Sequence of chain 1.B:
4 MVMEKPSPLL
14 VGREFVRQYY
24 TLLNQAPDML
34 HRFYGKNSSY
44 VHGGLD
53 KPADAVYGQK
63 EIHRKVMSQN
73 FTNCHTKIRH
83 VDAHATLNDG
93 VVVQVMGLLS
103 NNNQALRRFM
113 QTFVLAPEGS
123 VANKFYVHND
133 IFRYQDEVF

This protein binds this small molecule.
Small molecule (SMILES): N[C@@H](CO)C(=O)NCC(=O)N[C@@H](Cc1ccccc1)C(=O)N[C@@H](CO)C(=O)N[C@H](C=O)Cc1ccccc1

Binding-site contacts:
Ligand atom CA contacts residue GLU120 of chain 1.B at 4.0 Å.
Ligand atom CE1 contacts residue PHE18 of chain 1.B at 4.0 Å (hydrophobic).
Ligand atom CD2 contacts residue GLU17 of chain 1.B at 3.5 Å.
Ligand atom CG contacts residue GLN21 of chain 1.B at 3.8 Å.
Ligand atom CD2 contacts residue PHE18 of chain 1.B at 4.0 Å (hydrophobic).
Ligand atom CD1 contacts residue GLN21 of chain 1.B at 3.3 Å.
Ligand atom N contacts residue TYR128 of chain 1.B at 4.0 Å.
Ligand atom CA contacts residue TYR128 of chain 1.B at 3.7 Å (hydrophobic).
Ligand atom CA contacts residue ARG35 of chain 1.B at 3.5 Å.
Ligand atom CE1 contacts residue PRO9 of chain 1.B at 3.5 Å (hydrophobic).
Ligand atom CB contacts residue LYS126 of chain 1.B at 3.7 Å.
Ligand atom C contacts residue ARG35 of chain 1.B at 4.0 Å.
Ligand atom CZ contacts residue PRO9 of chain 1.B at 3.8 Å (hydrophobic).
Ligand atom CB contacts residue PHE36 of chain 1.B at 3.5 Å (hydrophobic).
Ligand atom O contacts residue GLN21 of chain 1.B at 3.6 Å.
Ligand atom N contacts residue ARG35 of chain 1.B at 3.7 Å.
Ligand atom CD1 contacts residue VAL14 of chain 1.B at 4.0 Å (hydrophobic).
Ligand atom CE2 contacts residue PHE127 of chain 1.B at 3.8 Å (hydrophobic).
Ligand atom CD2 contacts residue PHE127 of chain 1.B at 3.3 Å (hydrophobic).
Ligand atom OG contacts residue LYS126 of chain 1.B at 3.5 Å.
Ligand atom O contacts residue PHE127 of chain 1.B at 4.0 Å.
Ligand atom O contacts residue TYR128 of chain 1.B at 3.3 Å.
Ligand atom C contacts residue TYR128 of chain 1.B at 3.8 Å (hydrophobic).
Ligand atom N contacts residue GLN61 of chain 1.B at 3.9 Å.
Ligand atom N contacts residue TYR37 of chain 1.B at 3.4 Å (h-bond).
Ligand atom CB contacts residue GLN21 of chain 1.B at 3.6 Å.
Ligand atom O contacts residue LYS126 of chain 1.B at 3.7 Å.
Ligand atom O contacts residue GLU120 of chain 1.B at 3.5 Å (salt-bridge).
Ligand atom C contacts residue PHE127 of chain 1.B at 3.6 Å (hydrophobic).
Ligand atom CA contacts residue PHE36 of chain 1.B at 3.9 Å (hydrophobic).
Ligand atom N contacts residue PHE127 of chain 1.B at 3.0 Å (h-bond).
Ligand atom O contacts residue PHE127 of chain 1.B at 3.5 Å (h-bond).
Ligand atom O contacts residue ARG35 of chain 1.B at 3.7 Å.
Ligand atom C contacts residue ARG35 of chain 1.B at 4.0 Å.
Ligand atom CA contacts residue PHE127 of chain 1.B at 3.2 Å (hydrophobic).
Ligand atom CE1 contacts residue VAL14 of chain 1.B at 3.5 Å (hydrophobic).
Ligand atom CE2 contacts residue PHE18 of chain 1.B at 3.8 Å (hydrophobic).
Ligand atom N contacts residue ARG35 of chain 1.B at 3.0 Å (salt-bridge).
Ligand atom CZ contacts residue PHE18 of chain 1.B at 3.5 Å (hydrophobic).
Ligand atom CE2 contacts residue GLU17 of chain 1.B at 3.9 Å.